The protein below binds the small molecule below.
Small molecule (SMILES): CC(C)C[C@H](NC(=O)CN)C(=O)N[C@H](C(=O)N[C@H](C(=O)NCC(=O)N[C@@H](CO)C(=O)N[C@@H](CC(C)C)C(=O)N[C@@H](CCCN=C(N)N)C(=O)NCC=O)C(C)C)[C@@H](C)O

Binding-site contacts:
Ligand atom CA contacts residue ASP258 of chain 29.A at 3.7 Å.
Ligand atom N contacts residue ARG49 of chain 29.A at 3.6 Å.
Ligand atom O contacts residue ILE39 of chain 29.A at 3.6 Å.
Ligand atom CB contacts residue ASP258 of chain 29.A at 3.7 Å.
Ligand atom C contacts residue ASP258 of chain 29.A at 3.7 Å.
Ligand atom NH1 contacts residue THR246 of chain 29.A at 3.0 Å (h-bond).
Ligand atom CG2 contacts residue ALA42 of chain 29.A at 3.7 Å (hydrophobic).
Ligand atom CB contacts residue ASP258 of chain 29.A at 3.5 Å.
Ligand atom C contacts residue ARG49 of chain 29.A at 3.4 Å.
Ligand atom O contacts residue ARG49 of chain 29.A at 3.1 Å (salt-bridge).
Ligand atom N contacts residue ILE39 of chain 29.A at 3.7 Å.
Ligand atom CB contacts residue ILE39 of chain 29.A at 3.6 Å (hydrophobic).
Ligand atom CB contacts residue ARG50 of chain 29.A at 3.7 Å.
Ligand atom CA contacts residue ASP258 of chain 29.A at 3.5 Å.
Ligand atom C contacts residue ASP258 of chain 29.A at 3.6 Å.
Ligand atom N contacts residue ASP258 of chain 29.A at 2.9 Å (salt-bridge).
Ligand atom CG2 contacts residue MET259 of chain 29.A at 3.7 Å (hydrophobic).
Ligand atom CA contacts residue ARG49 of chain 29.A at 3.5 Å.
Ligand atom CD2 contacts residue ASP258 of chain 29.A at 3.5 Å.
Ligand atom NH1 contacts residue ASP228 of chain 29.A at 2.7 Å (salt-bridge).
Ligand atom O contacts residue ARG43 of chain 29.A at 3.1 Å (salt-bridge).
Ligand atom O contacts residue ARG50 of chain 29.A at 3.6 Å.
Ligand atom CA contacts residue ARG50 of chain 29.A at 3.5 Å.
Ligand atom N contacts residue ASP258 of chain 29.A at 3.0 Å (salt-bridge).
Ligand atom CB contacts residue ARG49 of chain 29.A at 3.5 Å.
Ligand atom CB contacts residue MET259 of chain 29.A at 3.8 Å (hydrophobic).
Ligand atom CA contacts residue ASP258 of chain 29.A at 3.7 Å.
Ligand atom CD contacts residue ARG50 of chain 29.A at 3.6 Å.
Ligand atom O contacts residue ARG43 of chain 29.A at 3.0 Å (salt-bridge).
Ligand atom N contacts residue ARG49 of chain 29.A at 3.0 Å (salt-bridge).
Ligand atom N contacts residue ASP258 of chain 29.A at 2.8 Å (salt-bridge).
Ligand atom OG1 contacts residue ILE39 of chain 29.A at 3.5 Å.
Ligand atom OG1 contacts residue MET259 of chain 29.A at 2.8 Å (h-bond).
Ligand atom N contacts residue ARG49 of chain 29.A at 3.6 Å.
Ligand atom CD contacts residue LEU52 of chain 29.A at 3.5 Å (hydrophobic).
Ligand atom OG1 contacts residue ASP258 of chain 29.A at 3.3 Å.
Ligand atom NE contacts residue ASP53 of chain 29.A at 3.7 Å.
Ligand atom C contacts residue ILE39 of chain 29.A at 3.6 Å (hydrophobic).
Ligand atom NH2 contacts residue ARG50 of chain 29.A at 3.3 Å (salt-bridge).
Ligand atom CD2 contacts residue ARG43 of chain 29.A at 3.7 Å.

Sequence of chain 29.A:
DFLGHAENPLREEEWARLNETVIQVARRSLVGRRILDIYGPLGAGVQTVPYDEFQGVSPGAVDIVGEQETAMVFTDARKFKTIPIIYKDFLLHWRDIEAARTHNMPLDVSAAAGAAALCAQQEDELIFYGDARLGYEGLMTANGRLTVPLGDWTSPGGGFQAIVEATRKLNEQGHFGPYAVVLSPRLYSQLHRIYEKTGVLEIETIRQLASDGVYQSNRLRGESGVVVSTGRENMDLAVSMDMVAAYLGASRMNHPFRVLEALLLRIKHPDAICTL